Sequence of chain 1.B:
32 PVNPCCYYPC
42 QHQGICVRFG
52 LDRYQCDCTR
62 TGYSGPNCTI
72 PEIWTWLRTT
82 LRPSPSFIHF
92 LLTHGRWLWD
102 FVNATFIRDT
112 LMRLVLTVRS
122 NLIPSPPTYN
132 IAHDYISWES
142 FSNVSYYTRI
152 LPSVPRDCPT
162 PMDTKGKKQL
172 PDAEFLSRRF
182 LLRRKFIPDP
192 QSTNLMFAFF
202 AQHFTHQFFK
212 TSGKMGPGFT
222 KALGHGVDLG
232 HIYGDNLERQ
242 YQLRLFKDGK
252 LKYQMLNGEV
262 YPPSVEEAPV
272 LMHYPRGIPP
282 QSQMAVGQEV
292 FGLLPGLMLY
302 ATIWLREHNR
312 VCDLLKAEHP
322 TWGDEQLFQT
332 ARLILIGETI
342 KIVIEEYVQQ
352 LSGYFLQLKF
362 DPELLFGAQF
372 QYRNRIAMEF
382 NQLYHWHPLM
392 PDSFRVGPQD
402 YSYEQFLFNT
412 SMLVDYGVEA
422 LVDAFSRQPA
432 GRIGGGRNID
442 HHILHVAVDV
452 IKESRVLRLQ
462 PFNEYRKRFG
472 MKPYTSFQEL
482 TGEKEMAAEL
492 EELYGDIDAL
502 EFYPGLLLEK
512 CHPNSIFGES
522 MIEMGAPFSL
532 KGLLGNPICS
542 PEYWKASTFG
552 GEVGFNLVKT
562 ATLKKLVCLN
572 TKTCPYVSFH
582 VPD

The protein below binds the small molecule below.
Small molecule (SMILES): Cc1onc(-c2ccc(Cl)o2)c1-c1ccccc1

Binding-site contacts:
Ligand atom C12 contacts residue ALA527 of chain 1.B at 3.9 Å (hydrophobic).
Ligand atom C8 contacts residue VAL349 of chain 1.B at 3.4 Å (hydrophobic).
Ligand atom CL contacts residue ARG120 of chain 1.B at 2.6 Å.
Ligand atom C16 contacts residue ALA527 of chain 1.B at 4.1 Å (hydrophobic).
Ligand atom O17 contacts residue ALA527 of chain 1.B at 4.0 Å.
Ligand atom C9 contacts residue SER530 of chain 1.B at 3.2 Å.
Ligand atom C11 contacts residue MET522 of chain 1.B at 4.1 Å (hydrophobic).
Ligand atom C11 contacts residue ALA527 of chain 1.B at 3.4 Å (hydrophobic).
Ligand atom C16 contacts residue VAL116 of chain 1.B at 3.9 Å (hydrophobic).
Ligand atom C10 contacts residue GLY526 of chain 1.B at 3.3 Å.
Ligand atom C10 contacts residue SER530 of chain 1.B at 2.9 Å.
Ligand atom C1 contacts residue PHE518 of chain 1.B at 3.2 Å (hydrophobic).
Ligand atom C10 contacts residue ALA527 of chain 1.B at 3.5 Å (hydrophobic).
Ligand atom CL contacts residue BOG1 of chain 1.O at 3.8 Å.
Ligand atom O6 contacts residue ILE523 of chain 1.B at 3.2 Å.
Ligand atom N5 contacts residue ILE523 of chain 1.B at 3.8 Å.
Ligand atom C9 contacts residue ALA527 of chain 1.B at 3.6 Å (hydrophobic).
Ligand atom O6 contacts residue LEU352 of chain 1.B at 3.6 Å.
Ligand atom N5 contacts residue SER353 of chain 1.B at 3.0 Å.
Ligand atom C15 contacts residue VAL116 of chain 1.B at 3.6 Å (hydrophobic).
Ligand atom C4 contacts residue SER353 of chain 1.B at 3.9 Å.
Ligand atom O6 contacts residue SER353 of chain 1.B at 2.8 Å.
Ligand atom C4 contacts residue TYR355 of chain 1.B at 4.1 Å (hydrophobic).
Ligand atom O17 contacts residue TYR355 of chain 1.B at 3.3 Å (h-bond).
Ligand atom C9 contacts residue GLY526 of chain 1.B at 4.0 Å.
Ligand atom C14 contacts residue VAL349 of chain 1.B at 3.7 Å (hydrophobic).
Ligand atom CL contacts residue VAL116 of chain 1.B at 3.5 Å.
Ligand atom C8 contacts residue ALA527 of chain 1.B at 4.0 Å (hydrophobic).
Ligand atom C2 contacts residue ILE523 of chain 1.B at 3.2 Å (hydrophobic).
Ligand atom C16 contacts residue ARG120 of chain 1.B at 3.6 Å.
Ligand atom C15 contacts residue LEU531 of chain 1.B at 3.5 Å (hydrophobic).
Ligand atom C2 contacts residue SER353 of chain 1.B at 3.7 Å.
Ligand atom O17 contacts residue ARG120 of chain 1.B at 3.6 Å.
Ligand atom C13 contacts residue TYR355 of chain 1.B at 4.0 Å (hydrophobic).
Ligand atom C1 contacts residue ILE523 of chain 1.B at 3.4 Å (hydrophobic).
Ligand atom C11 contacts residue GLY526 of chain 1.B at 3.4 Å.
Ligand atom C2 contacts residue LEU352 of chain 1.B at 3.9 Å (hydrophobic).
Ligand atom C1 contacts residue LEU352 of chain 1.B at 3.2 Å (hydrophobic).
Ligand atom N5 contacts residue TYR355 of chain 1.B at 3.4 Å (h-bond).
Ligand atom C3 contacts residue ILE523 of chain 1.B at 3.8 Å (hydrophobic).